Sequence of chain 1.E:
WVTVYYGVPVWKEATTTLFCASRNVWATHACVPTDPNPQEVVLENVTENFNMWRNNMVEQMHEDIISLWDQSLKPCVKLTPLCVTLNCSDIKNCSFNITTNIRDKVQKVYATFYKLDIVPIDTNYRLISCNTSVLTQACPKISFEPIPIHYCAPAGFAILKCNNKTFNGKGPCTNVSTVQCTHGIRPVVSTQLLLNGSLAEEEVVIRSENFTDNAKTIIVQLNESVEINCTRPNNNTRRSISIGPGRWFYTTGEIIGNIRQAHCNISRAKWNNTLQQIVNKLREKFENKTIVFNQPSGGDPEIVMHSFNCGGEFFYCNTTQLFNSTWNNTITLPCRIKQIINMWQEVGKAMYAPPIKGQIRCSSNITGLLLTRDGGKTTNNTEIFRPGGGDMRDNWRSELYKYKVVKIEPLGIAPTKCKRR

The small molecule below binds the protein below.
Small molecule (SMILES): CC(=O)N[C@H]1[C@H](O[C@H]2[C@H](O)[C@@H](NC(C)=O)CO[C@@H]2CO)O[C@H](CO)[C@@H](O)[C@@H]1O

Binding-site contacts:
Ligand atom O5 contacts residue GLU298 of chain 1.E at 4.0 Å.
Ligand atom C4 contacts residue ASN127 of chain 1.E at 4.4 Å.
Ligand atom C5 contacts residue GLU298 of chain 1.E at 3.5 Å.
Ligand atom C1 contacts residue TYR144 of chain 1.E at 3.9 Å (hydrophobic).
Ligand atom C2 contacts residue ASN127 of chain 1.E at 2.6 Å.
Ligand atom O5 contacts residue ASN127 of chain 1.E at 2.5 Å (h-bond).
Ligand atom O7 contacts residue GLY297 of chain 1.E at 4.4 Å.
Ligand atom C7 contacts residue ARG283 of chain 1.E at 4.4 Å.
Ligand atom C3 contacts residue ASN127 of chain 1.E at 3.9 Å.
Ligand atom C7 contacts residue GLU298 of chain 1.E at 4.2 Å.
Ligand atom O7 contacts residue ASN127 of chain 1.E at 3.7 Å.
Ligand atom O6 contacts residue GLU298 of chain 1.E at 3.0 Å (salt-bridge).
Ligand atom O3 contacts residue ARG283 of chain 1.E at 3.4 Å (salt-bridge).
Ligand atom C6 contacts residue GLU298 of chain 1.E at 3.7 Å.
Ligand atom N2 contacts residue TYR144 of chain 1.E at 4.4 Å.
Ligand atom C8 contacts residue GLY297 of chain 1.E at 3.5 Å.
Ligand atom O5 contacts residue TYR144 of chain 1.E at 4.3 Å.
Ligand atom C7 contacts residue ASN127 of chain 1.E at 3.5 Å.
Ligand atom C8 contacts residue GLU298 of chain 1.E at 3.9 Å.
Ligand atom C5 contacts residue ASN127 of chain 1.E at 3.8 Å.
Ligand atom N2 contacts residue ARG283 of chain 1.E at 4.0 Å.
Ligand atom O3 contacts residue GLU298 of chain 1.E at 3.6 Å.
Ligand atom C8 contacts residue ARG283 of chain 1.E at 4.0 Å.
Ligand atom N2 contacts residue ASN127 of chain 1.E at 3.0 Å (h-bond).
Ligand atom C7 contacts residue GLY297 of chain 1.E at 4.4 Å.
Ligand atom C1 contacts residue ASN127 of chain 1.E at 1.5 Å.
Ligand atom C8 contacts residue THR146 of chain 1.E at 3.5 Å.
Ligand atom C8 contacts residue ASN127 of chain 1.E at 3.9 Å.
Ligand atom C5 contacts residue TYR144 of chain 1.E at 4.1 Å (hydrophobic).
Ligand atom O7 contacts residue GLU298 of chain 1.E at 3.9 Å.
Ligand atom O6 contacts residue TYR144 of chain 1.E at 4.3 Å.
Ligand atom C7 contacts residue THR146 of chain 1.E at 4.4 Å.
Ligand atom O6 contacts residue ARG283 of chain 1.E at 3.4 Å (salt-bridge).
Ligand atom C8 contacts residue THR296 of chain 1.E at 3.6 Å.
Ligand atom C3 contacts residue ARG283 of chain 1.E at 4.4 Å.